Sequence of chain 1.A:
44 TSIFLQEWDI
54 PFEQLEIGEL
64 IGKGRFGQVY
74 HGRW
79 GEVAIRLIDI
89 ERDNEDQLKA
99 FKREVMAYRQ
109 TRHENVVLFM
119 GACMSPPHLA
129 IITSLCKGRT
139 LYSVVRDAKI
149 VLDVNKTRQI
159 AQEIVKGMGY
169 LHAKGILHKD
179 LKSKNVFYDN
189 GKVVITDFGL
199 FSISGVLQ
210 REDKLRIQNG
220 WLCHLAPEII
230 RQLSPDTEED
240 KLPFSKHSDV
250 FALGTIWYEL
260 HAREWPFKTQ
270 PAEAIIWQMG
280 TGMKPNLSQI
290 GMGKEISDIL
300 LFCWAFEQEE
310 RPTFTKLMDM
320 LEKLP

Binding-site contacts:
Ligand atom O3G contacts residue ASP199 of chain 1.B at 3.8 Å.
Ligand atom C8 contacts residue VAL73 of chain 1.B at 3.4 Å (hydrophobic).
Ligand atom N1 contacts residue HIS136 of chain 1.B at 3.9 Å.
Ligand atom O2' contacts residue SER141 of chain 1.B at 3.0 Å.
Ligand atom C4 contacts residue LEU65 of chain 1.B at 3.8 Å (hydrophobic).
Ligand atom O3' contacts residue GLN144 of chain 1.B at 3.2 Å (h-bond).
Ligand atom N6 contacts residue ALA86 of chain 1.B at 3.7 Å.
Ligand atom N6 contacts residue GLU135 of chain 1.B at 3.4 Å (salt-bridge).
Ligand atom C4' contacts residue LEU65 of chain 1.B at 3.7 Å (hydrophobic).
Ligand atom O3' contacts residue LEU65 of chain 1.B at 3.7 Å.
Ligand atom O2' contacts residue GLN144 of chain 1.B at 3.2 Å (h-bond).
Ligand atom N6 contacts residue MET134 of chain 1.B at 3.1 Å.
Ligand atom O1A contacts residue MG1 of chain 1.G at 2.0 Å.
Ligand atom N3 contacts residue LEU65 of chain 1.B at 3.2 Å.
Ligand atom O1A contacts residue ASN186 of chain 1.B at 3.9 Å.
Ligand atom O1G contacts residue ASN186 of chain 1.B at 3.6 Å (h-bond).
Ligand atom PG contacts residue MG1 of chain 1.G at 3.5 Å.
Ligand atom O3G contacts residue ASN186 of chain 1.B at 2.7 Å (h-bond).
Ligand atom O1A contacts residue LYS88 of chain 1.B at 3.7 Å.
Ligand atom O4' contacts residue LEU65 of chain 1.B at 3.7 Å.
Ligand atom O2' contacts residue LEU188 of chain 1.B at 3.9 Å.
Ligand atom PG contacts residue LYS183 of chain 1.B at 3.7 Å.
Ligand atom O4' contacts residue VAL73 of chain 1.B at 3.4 Å.
Ligand atom O1G contacts residue LYS183 of chain 1.B at 2.8 Å (salt-bridge).
Ligand atom N1 contacts residue MET137 of chain 1.B at 3.4 Å (h-bond).
Ligand atom PA contacts residue MG1 of chain 1.G at 3.4 Å.
Ligand atom O3G contacts residue MG1 of chain 1.G at 2.0 Å.
Ligand atom O1B contacts residue SER185 of chain 1.B at 3.2 Å (h-bond).
Ligand atom PB contacts residue SER185 of chain 1.B at 3.9 Å.
Ligand atom O2G contacts residue QOM1 of chain 1.F at 3.4 Å.
Ligand atom N3B contacts residue SER185 of chain 1.B at 3.6 Å (h-bond).
Ligand atom C2 contacts residue LEU65 of chain 1.B at 3.3 Å (hydrophobic).
Ligand atom C2 contacts residue MET137 of chain 1.B at 3.5 Å (hydrophobic).
Ligand atom O1B contacts residue MG1 of chain 1.G at 3.6 Å.
Ligand atom O1A contacts residue ASP199 of chain 1.B at 3.7 Å.
Ligand atom N3B contacts residue LYS183 of chain 1.B at 3.5 Å (salt-bridge).
Ligand atom O1G contacts residue ASP181 of chain 1.B at 3.9 Å.
Ligand atom N7 contacts residue VAL73 of chain 1.B at 3.8 Å.
Ligand atom N9 contacts residue VAL73 of chain 1.B at 3.8 Å.
Ligand atom O1B contacts residue ASN186 of chain 1.B at 3.9 Å.

This small molecule binds to this protein.
Small molecule (SMILES): Nc1ncnc2c1ncn2[C@@H]1O[C@H](CO[P](=O)(O)O[P](=O)(O)NP(=O)(O)O)[C@@H](O)[C@H]1O

Sequence of chain 1.B:
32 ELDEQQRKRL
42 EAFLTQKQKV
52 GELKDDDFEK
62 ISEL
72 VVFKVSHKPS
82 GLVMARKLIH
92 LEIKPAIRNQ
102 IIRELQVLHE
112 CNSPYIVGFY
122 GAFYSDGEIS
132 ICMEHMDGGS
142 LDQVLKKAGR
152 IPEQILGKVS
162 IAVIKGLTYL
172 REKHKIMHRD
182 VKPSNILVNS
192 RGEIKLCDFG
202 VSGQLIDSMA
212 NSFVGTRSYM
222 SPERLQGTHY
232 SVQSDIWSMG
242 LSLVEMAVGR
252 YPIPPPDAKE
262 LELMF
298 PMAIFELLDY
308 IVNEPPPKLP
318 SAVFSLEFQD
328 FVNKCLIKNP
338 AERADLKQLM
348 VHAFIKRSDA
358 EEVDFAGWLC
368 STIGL